A protein and the small-molecule ligand that binds it are described below.
Small molecule (SMILES): CC(=O)C(=O)O

Binding-site contacts:
Ligand atom CA contacts residue SER235 of chain 1.C at 3.4 Å.
Ligand atom CB contacts residue TYR301 of chain 1.C at 4.0 Å (hydrophobic).
Ligand atom CB contacts residue TYR275 of chain 1.C at 3.4 Å (hydrophobic).
Ligand atom CB contacts residue SER209 of chain 1.C at 4.1 Å.
Ligand atom O3 contacts residue GLY208 of chain 1.C at 3.2 Å.
Ligand atom C contacts residue ARG236 of chain 1.C at 3.6 Å.
Ligand atom C contacts residue SER209 of chain 1.C at 3.9 Å.
Ligand atom CB contacts residue SER235 of chain 1.C at 3.9 Å.
Ligand atom CA contacts residue SER209 of chain 1.C at 3.6 Å.
Ligand atom OXT contacts residue SER209 of chain 1.C at 3.7 Å.
Ligand atom C contacts residue GLY208 of chain 1.C at 4.3 Å.
Ligand atom C contacts residue VAL172 of chain 1.C at 4.4 Å (hydrophobic).
Ligand atom O contacts residue SER209 of chain 1.C at 4.2 Å.
Ligand atom OXT contacts residue ARG236 of chain 1.C at 2.8 Å (salt-bridge).
Ligand atom CB contacts residue GLY208 of chain 1.C at 4.1 Å.
Ligand atom OXT contacts residue GLY208 of chain 1.C at 4.3 Å.
Ligand atom CA contacts residue GLY208 of chain 1.C at 3.6 Å.
Ligand atom O3 contacts residue SER235 of chain 1.C at 2.5 Å (h-bond).
Ligand atom O3 contacts residue SER209 of chain 1.C at 3.5 Å (h-bond).
Ligand atom CB contacts residue VAL234 of chain 1.C at 4.5 Å (hydrophobic).
Ligand atom CA contacts residue ARG236 of chain 1.C at 3.8 Å.
Ligand atom O3 contacts residue ARG236 of chain 1.C at 2.8 Å (salt-bridge).
Ligand atom O contacts residue VAL172 of chain 1.C at 3.5 Å.

Sequence of chain 1.C:
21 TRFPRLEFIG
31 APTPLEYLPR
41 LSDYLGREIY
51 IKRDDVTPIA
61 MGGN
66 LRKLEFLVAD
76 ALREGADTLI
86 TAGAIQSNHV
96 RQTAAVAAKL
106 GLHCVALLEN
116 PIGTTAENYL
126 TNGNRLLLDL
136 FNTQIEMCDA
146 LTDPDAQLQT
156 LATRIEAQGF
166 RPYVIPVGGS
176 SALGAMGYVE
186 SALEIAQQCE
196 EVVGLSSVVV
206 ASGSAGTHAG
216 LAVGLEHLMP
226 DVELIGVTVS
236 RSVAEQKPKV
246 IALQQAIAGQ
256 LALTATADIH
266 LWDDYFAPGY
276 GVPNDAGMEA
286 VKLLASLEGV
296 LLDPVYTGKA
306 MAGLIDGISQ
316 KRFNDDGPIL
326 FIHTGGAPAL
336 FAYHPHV